The protein below binds the small molecule below.
Small molecule (SMILES): CCC(C#N)(CC)Nc1nc(NC)nc(-n2cncn2)n1

Binding-site contacts:
Ligand atom N2 contacts residue PHE299 of chain 1.A at 3.3 Å.
Ligand atom N21 contacts residue PHE299 of chain 1.A at 3.3 Å.
Ligand atom N5 contacts residue PHE299 of chain 1.A at 3.7 Å.
Ligand atom C3 contacts residue PHE299 of chain 1.A at 3.5 Å (hydrophobic).
Ligand atom C12 contacts residue MET284 of chain 1.A at 3.5 Å (hydrophobic).
Ligand atom C7 contacts residue ASN248 of chain 1.A at 3.8 Å.
Ligand atom C19 contacts residue HIS87 of chain 1.A at 3.2 Å.
Ligand atom C14 contacts residue GLN296 of chain 1.A at 3.5 Å.
Ligand atom C9 contacts residue PHE267 of chain 1.A at 3.9 Å (hydrophobic).
Ligand atom C12 contacts residue SER295 of chain 1.A at 3.7 Å.
Ligand atom N11 contacts residue GLN296 of chain 1.A at 3.0 Å (h-bond).
Ligand atom C19 contacts residue ILE263 of chain 1.A at 3.6 Å (hydrophobic).
Ligand atom C14 contacts residue TYR256 of chain 1.A at 3.8 Å (hydrophobic).
Ligand atom N21 contacts residue MET200 of chain 1.A at 4.0 Å.
Ligand atom N13 contacts residue ASN248 of chain 1.A at 2.9 Å (h-bond).
Ligand atom C7 contacts residue PHE299 of chain 1.A at 3.5 Å (hydrophobic).
Ligand atom N10 contacts residue PHE299 of chain 1.A at 3.7 Å.
Ligand atom C14 contacts residue THR260 of chain 1.A at 3.7 Å.
Ligand atom C12 contacts residue PHE299 of chain 1.A at 3.7 Å (hydrophobic).
Ligand atom C17 contacts residue MET200 of chain 1.A at 3.5 Å (hydrophobic).
Ligand atom N10 contacts residue PHE267 of chain 1.A at 3.9 Å.
Ligand atom C12 contacts residue PHE267 of chain 1.A at 3.8 Å (hydrophobic).
Ligand atom C20 contacts residue LEU246 of chain 1.A at 3.9 Å (hydrophobic).
Ligand atom N8 contacts residue PHE299 of chain 1.A at 3.6 Å.
Ligand atom C4 contacts residue PHE299 of chain 1.A at 3.3 Å (hydrophobic).
Ligand atom N11 contacts residue PHE267 of chain 1.A at 4.0 Å.
Ligand atom C14 contacts residue ASN248 of chain 1.A at 3.8 Å.
Ligand atom N8 contacts residue PHE267 of chain 1.A at 4.0 Å.
Ligand atom N6 contacts residue ILE263 of chain 1.A at 3.8 Å.
Ligand atom N10 contacts residue MET284 of chain 1.A at 3.4 Å (h-bond).
Ligand atom C12 contacts residue GLN296 of chain 1.A at 3.8 Å.
Ligand atom N5 contacts residue TYR86 of chain 1.A at 3.7 Å.
Ligand atom C20 contacts residue PHE299 of chain 1.A at 3.8 Å (hydrophobic).
Ligand atom C9 contacts residue PHE299 of chain 1.A at 3.4 Å (hydrophobic).
Ligand atom N5 contacts residue ASN248 of chain 1.A at 3.8 Å.
Ligand atom C14 contacts residue ILE263 of chain 1.A at 3.9 Å (hydrophobic).
Ligand atom N6 contacts residue GLN296 of chain 1.A at 3.6 Å.
Ligand atom N8 contacts residue GLN296 of chain 1.A at 4.0 Å.
Ligand atom N11 contacts residue PHE299 of chain 1.A at 3.8 Å.
Ligand atom N6 contacts residue PHE299 of chain 1.A at 3.2 Å.

Sequence of chain 1.A:
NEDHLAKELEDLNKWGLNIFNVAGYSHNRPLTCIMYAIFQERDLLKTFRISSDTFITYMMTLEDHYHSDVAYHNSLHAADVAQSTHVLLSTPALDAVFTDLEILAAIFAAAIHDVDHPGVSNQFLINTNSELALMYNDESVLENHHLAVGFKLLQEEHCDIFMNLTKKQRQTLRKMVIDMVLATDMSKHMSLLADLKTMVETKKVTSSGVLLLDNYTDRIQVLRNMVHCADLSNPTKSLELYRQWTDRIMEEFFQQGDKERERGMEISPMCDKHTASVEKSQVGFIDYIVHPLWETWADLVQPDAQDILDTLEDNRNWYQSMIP